Sequence of chain 2.B:
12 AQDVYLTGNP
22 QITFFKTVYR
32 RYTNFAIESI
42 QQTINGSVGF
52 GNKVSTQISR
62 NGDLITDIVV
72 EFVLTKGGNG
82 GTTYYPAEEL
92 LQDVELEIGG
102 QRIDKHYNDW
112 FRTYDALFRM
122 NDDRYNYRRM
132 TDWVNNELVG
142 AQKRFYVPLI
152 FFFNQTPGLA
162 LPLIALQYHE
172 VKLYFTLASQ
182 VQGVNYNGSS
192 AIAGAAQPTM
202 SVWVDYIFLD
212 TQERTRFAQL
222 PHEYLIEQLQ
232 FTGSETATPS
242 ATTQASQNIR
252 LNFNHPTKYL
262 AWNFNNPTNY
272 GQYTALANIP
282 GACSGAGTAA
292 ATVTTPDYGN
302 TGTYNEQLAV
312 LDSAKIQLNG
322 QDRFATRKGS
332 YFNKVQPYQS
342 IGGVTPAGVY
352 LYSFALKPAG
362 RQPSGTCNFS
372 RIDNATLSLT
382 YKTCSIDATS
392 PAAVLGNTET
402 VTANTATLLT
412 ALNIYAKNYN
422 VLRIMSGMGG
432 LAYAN

Binding-site contacts:
Ligand atom C6 contacts residue GLY82 of chain 1.B at 3.4 Å.
Ligand atom C5 contacts residue ASN301 of chain 1.B at 3.6 Å.
Ligand atom C3 contacts residue ASN301 of chain 1.B at 3.8 Å.
Ligand atom O4 contacts residue GLY286 of chain 1.B at 3.3 Å (h-bond).
Ligand atom C2 contacts residue GLY81 of chain 1.B at 3.8 Å.
Ligand atom O3 contacts residue LEU139 of chain 1.B at 3.6 Å.
Ligand atom O3 contacts residue BGC1 of chain 2.G at 2.8 Å (h-bond).
Ligand atom O3 contacts residue SER285 of chain 1.B at 3.5 Å.
Ligand atom O5 contacts residue GLY81 of chain 1.B at 3.4 Å.
Ligand atom C1 contacts residue GLY81 of chain 1.B at 3.6 Å.
Ligand atom C4 contacts residue ASP298 of chain 1.B at 3.4 Å.
Ligand atom O6 contacts residue ASP298 of chain 1.B at 3.2 Å (salt-bridge).
Ligand atom O2 contacts residue ASP298 of chain 1.B at 2.7 Å (salt-bridge).
Ligand atom C1 contacts residue ASN301 of chain 1.B at 1.5 Å.
Ligand atom O3 contacts residue ALA287 of chain 1.B at 3.7 Å.
Ligand atom C6 contacts residue GLY81 of chain 1.B at 3.6 Å.
Ligand atom C24 contacts residue XYP9 of chain 2.G at 3.8 Å.
Ligand atom O4 contacts residue SER285 of chain 1.B at 3.2 Å (h-bond).
Ligand atom O5 contacts residue GLY82 of chain 1.B at 3.8 Å.
Ligand atom C6 contacts residue ASN137 of chain 1.B at 3.5 Å.
Ligand atom O5 contacts residue ASN301 of chain 1.B at 2.3 Å (h-bond).
Ligand atom O3 contacts residue CYS284 of chain 1.B at 3.5 Å (h-bond).
Ligand atom C24 contacts residue BGC1 of chain 2.G at 3.3 Å.
Ligand atom C5 contacts residue GLY81 of chain 1.B at 3.9 Å.
Ligand atom O2 contacts residue GLY82 of chain 1.B at 3.5 Å.
Ligand atom O3 contacts residue ASN80 of chain 1.B at 3.6 Å (h-bond).
Ligand atom O6 contacts residue TYR299 of chain 1.B at 3.6 Å (h-bond).
Ligand atom O2 contacts residue GLY81 of chain 1.B at 2.9 Å (h-bond).
Ligand atom C6 contacts residue LEU139 of chain 1.B at 3.5 Å (hydrophobic).
Ligand atom O3 contacts residue GLY286 of chain 1.B at 2.5 Å (h-bond).
Ligand atom O6 contacts residue GLY82 of chain 1.B at 2.5 Å (h-bond).
Ligand atom O2 contacts residue LEU139 of chain 1.B at 3.8 Å.
Ligand atom C2 contacts residue ASN301 of chain 1.B at 2.4 Å.
Ligand atom O2 contacts residue ASN80 of chain 1.B at 3.5 Å.
Ligand atom C27 contacts residue BGC1 of chain 2.G at 3.3 Å.
Ligand atom C3 contacts residue GLY286 of chain 1.B at 3.7 Å.
Ligand atom C2 contacts residue ASP298 of chain 1.B at 3.2 Å.
Ligand atom C1 contacts residue ASP298 of chain 1.B at 3.5 Å.
Ligand atom O2 contacts residue ASN301 of chain 1.B at 2.9 Å (h-bond).
Ligand atom C5 contacts residue ASP298 of chain 1.B at 3.7 Å.

A small-molecule ligand and the protein it binds are described below.
Small molecule (SMILES): CO[C@@H]1[C@@H](O)[C@H](C)O[C@@H](O[C@H]2[C@@H](O[C@@H]3CO[C@@H](O[C@H]4[C@@H](O[C@H]5O[C@H](C)[C@@H](O)[C@H](O[C@H]6O[C@H](CO)[C@@H](O)[C@H](O)[C@@H]6O)[C@@H]5O)[C@H](O[C@H]5O[C@H](CO)[C@H](O)[C@H](O)[C@H]5O)[C@H](O[C@H]5[C@H](O[C@@H]6OC[C@@H](O)[C@H](O)[C@H]6O)[C@@H](CO)OC[C@@H]5O)O[C@H]4C)[C@H](O)[C@H]3O)O[C@@H](C)[C@H](O)[C@H]2O)[C@@H]1OC

Sequence of chain 1.B:
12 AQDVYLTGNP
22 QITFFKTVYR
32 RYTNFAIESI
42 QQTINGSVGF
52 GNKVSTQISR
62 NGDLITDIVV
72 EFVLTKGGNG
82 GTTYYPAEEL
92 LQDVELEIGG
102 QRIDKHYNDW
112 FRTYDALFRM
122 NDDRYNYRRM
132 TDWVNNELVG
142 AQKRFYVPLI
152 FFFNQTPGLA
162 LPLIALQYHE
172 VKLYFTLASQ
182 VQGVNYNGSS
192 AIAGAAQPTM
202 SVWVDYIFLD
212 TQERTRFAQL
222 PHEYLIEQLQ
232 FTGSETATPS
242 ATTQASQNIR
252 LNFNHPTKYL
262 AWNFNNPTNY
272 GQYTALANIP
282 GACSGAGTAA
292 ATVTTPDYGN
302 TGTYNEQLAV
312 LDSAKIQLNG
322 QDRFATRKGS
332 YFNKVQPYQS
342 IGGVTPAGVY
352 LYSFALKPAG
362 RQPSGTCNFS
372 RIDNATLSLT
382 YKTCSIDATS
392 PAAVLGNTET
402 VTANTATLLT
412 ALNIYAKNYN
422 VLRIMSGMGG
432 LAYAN